Binding-site contacts:
Ligand atom N2 contacts residue ASN713 of chain 1.C at 3.3 Å (h-bond).
Ligand atom C6 contacts residue GLN922 of chain 1.C at 3.6 Å.
Ligand atom C6 contacts residue LEU918 of chain 1.C at 3.5 Å (hydrophobic).
Ligand atom O5 contacts residue ASN713 of chain 1.C at 2.2 Å (h-bond).
Ligand atom C7 contacts residue LEU918 of chain 1.C at 4.2 Å (hydrophobic).
Ligand atom O7 contacts residue ASN713 of chain 1.C at 3.6 Å (h-bond).
Ligand atom C5 contacts residue ASN713 of chain 1.C at 3.5 Å.
Ligand atom C3 contacts residue ASN713 of chain 1.C at 3.9 Å.
Ligand atom C7 contacts residue ASN713 of chain 1.C at 3.9 Å.
Ligand atom N2 contacts residue LEU918 of chain 1.C at 4.0 Å.
Ligand atom C4 contacts residue ASN713 of chain 1.C at 4.1 Å.
Ligand atom C5 contacts residue LEU918 of chain 1.C at 3.8 Å (hydrophobic).
Ligand atom C8 contacts residue LEU918 of chain 1.C at 3.6 Å (hydrophobic).
Ligand atom O7 contacts residue GLN1067 of chain 1.C at 4.2 Å.
Ligand atom O4 contacts residue LEU918 of chain 1.C at 4.4 Å.
Ligand atom C2 contacts residue ASN713 of chain 1.C at 2.7 Å.
Ligand atom O5 contacts residue LEU918 of chain 1.C at 4.4 Å.
Ligand atom C1 contacts residue ASN713 of chain 1.C at 1.4 Å.
Ligand atom O6 contacts residue GLN922 of chain 1.C at 4.2 Å.

Sequence of chain 1.C:
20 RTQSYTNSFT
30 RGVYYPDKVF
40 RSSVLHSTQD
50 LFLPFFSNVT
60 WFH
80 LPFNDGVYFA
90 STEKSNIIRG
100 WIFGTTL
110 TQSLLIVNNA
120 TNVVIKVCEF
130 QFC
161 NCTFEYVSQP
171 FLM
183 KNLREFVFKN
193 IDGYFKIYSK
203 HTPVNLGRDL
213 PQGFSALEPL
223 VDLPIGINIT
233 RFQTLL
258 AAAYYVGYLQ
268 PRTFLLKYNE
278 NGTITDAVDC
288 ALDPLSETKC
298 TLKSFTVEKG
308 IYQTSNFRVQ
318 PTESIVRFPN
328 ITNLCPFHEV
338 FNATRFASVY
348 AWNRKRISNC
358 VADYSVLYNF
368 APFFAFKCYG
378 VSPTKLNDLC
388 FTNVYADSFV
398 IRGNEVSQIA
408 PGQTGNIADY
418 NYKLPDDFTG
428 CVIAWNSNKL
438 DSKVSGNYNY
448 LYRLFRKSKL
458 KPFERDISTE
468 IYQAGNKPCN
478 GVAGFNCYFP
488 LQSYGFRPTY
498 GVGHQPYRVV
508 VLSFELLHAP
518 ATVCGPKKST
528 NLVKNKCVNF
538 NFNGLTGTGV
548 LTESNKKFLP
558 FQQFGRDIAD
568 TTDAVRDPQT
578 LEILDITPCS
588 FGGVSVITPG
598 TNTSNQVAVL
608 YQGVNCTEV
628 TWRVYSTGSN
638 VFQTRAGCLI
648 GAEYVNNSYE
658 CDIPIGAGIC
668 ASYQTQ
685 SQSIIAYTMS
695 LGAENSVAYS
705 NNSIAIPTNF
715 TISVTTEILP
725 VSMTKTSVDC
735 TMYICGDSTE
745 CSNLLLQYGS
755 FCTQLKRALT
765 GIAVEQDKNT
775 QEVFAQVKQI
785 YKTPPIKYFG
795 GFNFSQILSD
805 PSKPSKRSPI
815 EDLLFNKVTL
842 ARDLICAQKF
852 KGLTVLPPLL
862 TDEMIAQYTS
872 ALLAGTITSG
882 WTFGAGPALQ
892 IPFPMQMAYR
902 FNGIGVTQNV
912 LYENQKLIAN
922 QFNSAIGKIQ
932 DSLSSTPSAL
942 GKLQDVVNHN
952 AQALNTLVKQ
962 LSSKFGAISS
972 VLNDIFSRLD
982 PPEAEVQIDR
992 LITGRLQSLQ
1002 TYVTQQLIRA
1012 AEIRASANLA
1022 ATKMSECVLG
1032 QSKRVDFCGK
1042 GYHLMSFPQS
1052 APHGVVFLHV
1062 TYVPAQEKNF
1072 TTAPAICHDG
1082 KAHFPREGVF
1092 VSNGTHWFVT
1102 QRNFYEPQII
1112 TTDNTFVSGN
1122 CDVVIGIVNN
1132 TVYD

This small molecule binds to this protein.
Small molecule (SMILES): CC(=O)N[C@H]1[C@H](O[C@H]2[C@H](O)[C@@H](NC(C)=O)CO[C@@H]2CO)O[C@H](CO)[C@@H](O)[C@@H]1O